This protein binds this small molecule.
Small molecule (SMILES): O=C(CCl)Nc1ccc2c(Nc3cc(O)ccc3Cl)ncnc2c1

Binding-site contacts:
Ligand atom C14 contacts residue LYS60 of chain 1.A at 3.5 Å.
Ligand atom O contacts residue GLU110 of chain 1.A at 3.7 Å.
Ligand atom C8 contacts residue ALA58 of chain 1.A at 3.2 Å (hydrophobic).
Ligand atom C4 contacts residue ILE34 of chain 1.A at 3.7 Å (hydrophobic).
Ligand atom O1 contacts residue ASP171 of chain 1.A at 2.9 Å (salt-bridge).
Ligand atom N contacts residue ILE34 of chain 1.A at 3.8 Å.
Ligand atom CL1 contacts residue THR106 of chain 1.A at 3.3 Å.
Ligand atom C1 contacts residue VAL42 of chain 1.A at 3.7 Å (hydrophobic).
Ligand atom C12 contacts residue LYS60 of chain 1.A at 3.6 Å.
Ligand atom C15 contacts residue LYS60 of chain 1.A at 3.7 Å.
Ligand atom C9 contacts residue LEU160 of chain 1.A at 3.4 Å (hydrophobic).
Ligand atom C8 contacts residue GLU107 of chain 1.A at 3.2 Å.
Ligand atom C8 contacts residue MET109 of chain 1.A at 3.7 Å (hydrophobic).
Ligand atom C12 contacts residue GLU77 of chain 1.A at 3.5 Å.
Ligand atom C13 contacts residue LYS60 of chain 1.A at 3.6 Å.
Ligand atom O1 contacts residue GLU77 of chain 1.A at 2.6 Å (salt-bridge).
Ligand atom C15 contacts residue THR106 of chain 1.A at 3.6 Å.
Ligand atom N2 contacts residue LEU160 of chain 1.A at 3.5 Å.
Ligand atom C3 contacts residue ALA58 of chain 1.A at 3.8 Å (hydrophobic).
Ligand atom C13 contacts residue GLU77 of chain 1.A at 3.6 Å.
Ligand atom CL contacts residue GLY112 of chain 1.A at 3.6 Å.
Ligand atom C4 contacts residue MET109 of chain 1.A at 3.3 Å (hydrophobic).
Ligand atom C11 contacts residue SER170 of chain 1.A at 3.1 Å.
Ligand atom C14 contacts residue THR106 of chain 1.A at 3.5 Å.
Ligand atom O1 contacts residue LYS60 of chain 1.A at 3.7 Å.
Ligand atom C8 contacts residue THR106 of chain 1.A at 3.5 Å.
Ligand atom CL1 contacts residue ALA58 of chain 1.A at 3.7 Å.
Ligand atom O contacts residue PHE108 of chain 1.A at 3.8 Å.
Ligand atom C5 contacts residue ILE34 of chain 1.A at 3.7 Å (hydrophobic).
Ligand atom N2 contacts residue ALA58 of chain 1.A at 3.4 Å.
Ligand atom C6 contacts residue GLY112 of chain 1.A at 3.7 Å.
Ligand atom N1 contacts residue ALA58 of chain 1.A at 3.4 Å.
Ligand atom C12 contacts residue SER170 of chain 1.A at 3.4 Å.
Ligand atom CL1 contacts residue LYS60 of chain 1.A at 3.6 Å.
Ligand atom O contacts residue MET109 of chain 1.A at 3.3 Å (h-bond).
Ligand atom C9 contacts residue ALA58 of chain 1.A at 3.7 Å (hydrophobic).
Ligand atom O1 contacts residue SER170 of chain 1.A at 2.8 Å (h-bond).
Ligand atom N2 contacts residue THR106 of chain 1.A at 3.0 Å (h-bond).
Ligand atom N1 contacts residue MET109 of chain 1.A at 3.1 Å (h-bond).
Ligand atom N contacts residue GLY112 of chain 1.A at 3.5 Å.

Sequence of chain 1.A:
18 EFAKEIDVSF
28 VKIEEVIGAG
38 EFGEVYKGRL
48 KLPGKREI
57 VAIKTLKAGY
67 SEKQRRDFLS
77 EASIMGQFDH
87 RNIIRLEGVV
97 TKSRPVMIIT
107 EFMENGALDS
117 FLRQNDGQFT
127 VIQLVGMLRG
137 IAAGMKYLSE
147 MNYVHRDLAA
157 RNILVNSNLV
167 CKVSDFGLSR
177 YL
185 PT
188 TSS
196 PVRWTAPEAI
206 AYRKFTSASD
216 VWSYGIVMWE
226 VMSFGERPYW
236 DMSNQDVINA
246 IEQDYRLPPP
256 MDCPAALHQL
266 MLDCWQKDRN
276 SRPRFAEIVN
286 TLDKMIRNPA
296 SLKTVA